Binding-site contacts:
Ligand atom C8 contacts residue GLN801 of chain 1.A at 4.0 Å.
Ligand atom C4 contacts residue ASN798 of chain 1.A at 4.2 Å.
Ligand atom O7 contacts residue ASN798 of chain 1.A at 4.2 Å.
Ligand atom O6 contacts residue GLN801 of chain 1.A at 2.7 Å (h-bond).
Ligand atom O5 contacts residue ASN798 of chain 1.A at 2.3 Å (h-bond).
Ligand atom C8 contacts residue PHE814 of chain 1.A at 4.2 Å (hydrophobic).
Ligand atom C2 contacts residue SER800 of chain 1.A at 4.3 Å.
Ligand atom C1 contacts residue SER800 of chain 1.A at 3.5 Å.
Ligand atom O5 contacts residue SER800 of chain 1.A at 4.2 Å.
Ligand atom C3 contacts residue SER800 of chain 1.A at 4.4 Å.
Ligand atom C1 contacts residue ASN798 of chain 1.A at 1.4 Å.
Ligand atom N2 contacts residue SER800 of chain 1.A at 4.3 Å.
Ligand atom C5 contacts residue SER800 of chain 1.A at 4.4 Å.
Ligand atom N2 contacts residue ASN798 of chain 1.A at 2.9 Å (h-bond).
Ligand atom C2 contacts residue ASN798 of chain 1.A at 2.5 Å.
Ligand atom C3 contacts residue ASN798 of chain 1.A at 3.8 Å.
Ligand atom C5 contacts residue GLN801 of chain 1.A at 3.9 Å.
Ligand atom C5 contacts residue ASN798 of chain 1.A at 3.6 Å.
Ligand atom C6 contacts residue GLN801 of chain 1.A at 3.5 Å.
Ligand atom O5 contacts residue GLN801 of chain 1.A at 4.5 Å.
Ligand atom C7 contacts residue ASN798 of chain 1.A at 3.7 Å.

Sequence of chain 1.A:
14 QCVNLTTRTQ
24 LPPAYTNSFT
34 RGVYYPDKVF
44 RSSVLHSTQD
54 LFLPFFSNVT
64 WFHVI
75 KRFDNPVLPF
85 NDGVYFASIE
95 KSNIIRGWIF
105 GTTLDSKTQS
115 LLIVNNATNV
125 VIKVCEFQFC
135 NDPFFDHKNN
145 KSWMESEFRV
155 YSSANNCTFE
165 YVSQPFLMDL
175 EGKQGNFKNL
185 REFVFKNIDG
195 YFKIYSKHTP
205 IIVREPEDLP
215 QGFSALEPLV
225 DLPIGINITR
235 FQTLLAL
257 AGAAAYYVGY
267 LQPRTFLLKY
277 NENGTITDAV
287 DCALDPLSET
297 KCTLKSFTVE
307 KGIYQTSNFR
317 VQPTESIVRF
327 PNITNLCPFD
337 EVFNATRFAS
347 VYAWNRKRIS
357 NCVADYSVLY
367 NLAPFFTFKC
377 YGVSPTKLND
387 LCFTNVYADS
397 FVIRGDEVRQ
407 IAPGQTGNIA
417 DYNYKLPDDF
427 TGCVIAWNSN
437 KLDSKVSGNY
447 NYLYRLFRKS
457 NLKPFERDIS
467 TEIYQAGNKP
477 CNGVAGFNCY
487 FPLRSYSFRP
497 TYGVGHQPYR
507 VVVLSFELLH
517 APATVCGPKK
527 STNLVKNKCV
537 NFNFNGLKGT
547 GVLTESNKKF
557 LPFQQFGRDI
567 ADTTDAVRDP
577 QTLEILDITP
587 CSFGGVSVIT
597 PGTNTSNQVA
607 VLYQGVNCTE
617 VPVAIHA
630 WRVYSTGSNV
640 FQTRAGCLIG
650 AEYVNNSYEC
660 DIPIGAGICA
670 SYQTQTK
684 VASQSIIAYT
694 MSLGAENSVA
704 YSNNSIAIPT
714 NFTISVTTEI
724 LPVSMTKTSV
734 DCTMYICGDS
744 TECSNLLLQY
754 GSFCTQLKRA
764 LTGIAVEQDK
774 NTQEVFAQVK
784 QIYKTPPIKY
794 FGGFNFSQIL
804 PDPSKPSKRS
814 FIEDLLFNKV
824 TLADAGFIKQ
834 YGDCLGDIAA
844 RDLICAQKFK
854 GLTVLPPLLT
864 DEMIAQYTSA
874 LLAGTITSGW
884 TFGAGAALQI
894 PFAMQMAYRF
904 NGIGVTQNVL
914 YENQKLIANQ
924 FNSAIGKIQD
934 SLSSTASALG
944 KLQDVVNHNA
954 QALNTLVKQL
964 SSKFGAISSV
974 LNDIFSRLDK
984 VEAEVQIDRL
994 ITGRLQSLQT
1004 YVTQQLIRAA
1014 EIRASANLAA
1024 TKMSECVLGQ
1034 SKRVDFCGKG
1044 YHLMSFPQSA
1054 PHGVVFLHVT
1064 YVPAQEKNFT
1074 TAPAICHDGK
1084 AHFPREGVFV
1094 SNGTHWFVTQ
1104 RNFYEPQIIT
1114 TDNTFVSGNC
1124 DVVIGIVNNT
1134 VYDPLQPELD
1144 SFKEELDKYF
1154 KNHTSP

This small molecule binds to this protein.
Small molecule (SMILES): CC(=O)N[C@H]1[C@H](O[C@H]2[C@H](O)[C@@H](NC(C)=O)CO[C@@H]2CO)O[C@H](CO)[C@@H](O)[C@@H]1O